This protein binds this small molecule.
Small molecule (SMILES): O=Cc1ccc(-n2ccnc2-c2ccccc2Br)cc1Br

Sequence of chain 1.B:
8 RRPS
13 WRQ

Sequence of chain 1.A:
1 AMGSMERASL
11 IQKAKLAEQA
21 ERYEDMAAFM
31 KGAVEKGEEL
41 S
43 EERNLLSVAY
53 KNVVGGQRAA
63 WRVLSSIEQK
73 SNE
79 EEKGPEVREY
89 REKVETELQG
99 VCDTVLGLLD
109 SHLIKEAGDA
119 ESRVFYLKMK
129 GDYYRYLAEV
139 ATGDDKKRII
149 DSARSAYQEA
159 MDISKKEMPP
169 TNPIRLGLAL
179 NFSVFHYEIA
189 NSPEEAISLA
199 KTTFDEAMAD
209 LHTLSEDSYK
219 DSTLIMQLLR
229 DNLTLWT

Binding-site contacts:
Ligand atom C03 contacts residue ILE172 of chain 1.A at 3.6 Å (hydrophobic).
Ligand atom C09 contacts residue TRP13 of chain 1.B at 3.5 Å (hydrophobic).
Ligand atom C08 contacts residue TRP13 of chain 1.B at 3.4 Å (hydrophobic).
Ligand atom C16 contacts residue CSO42 of chain 1.A at 3.7 Å.
Ligand atom C15 contacts residue ASN46 of chain 1.A at 4.1 Å.
Ligand atom C21 contacts residue TRP13 of chain 1.B at 4.0 Å (hydrophobic).
Ligand atom C13 contacts residue CSO42 of chain 1.A at 4.0 Å.
Ligand atom N10 contacts residue PRO171 of chain 1.A at 4.0 Å.
Ligand atom C08 contacts residue ASN46 of chain 1.A at 3.8 Å.
Ligand atom C04 contacts residue PRO171 of chain 1.A at 3.5 Å (hydrophobic).
Ligand atom C16 contacts residue PHE123 of chain 1.A at 3.6 Å (hydrophobic).
Ligand atom C20 contacts residue PRO171 of chain 1.A at 4.0 Å (hydrophobic).
Ligand atom C04 contacts residue GLY175 of chain 1.A at 4.0 Å.
Ligand atom BR2 contacts residue ASN46 of chain 1.A at 3.4 Å.
Ligand atom C17 contacts residue PHE123 of chain 1.A at 3.7 Å (hydrophobic).
Ligand atom C17 contacts residue ILE172 of chain 1.A at 4.1 Å (hydrophobic).
Ligand atom C13 contacts residue ASN46 of chain 1.A at 3.9 Å.
Ligand atom BR1 contacts residue PHE123 of chain 1.A at 3.5 Å.
Ligand atom C15 contacts residue CSO42 of chain 1.A at 3.4 Å.
Ligand atom C02 contacts residue ILE172 of chain 1.A at 3.7 Å (hydrophobic).
Ligand atom C05 contacts residue PRO171 of chain 1.A at 3.5 Å (hydrophobic).
Ligand atom N10 contacts residue TRP13 of chain 1.B at 4.0 Å.
Ligand atom C21 contacts residue PRO171 of chain 1.A at 3.9 Å (hydrophobic).
Ligand atom C04 contacts residue ILE172 of chain 1.A at 3.9 Å (hydrophobic).
Ligand atom C05 contacts residue ILE223 of chain 1.A at 3.9 Å (hydrophobic).
Ligand atom BR1 contacts residue TRP13 of chain 1.B at 3.9 Å.
Ligand atom C15 contacts residue PHE123 of chain 1.A at 4.2 Å (hydrophobic).
Ligand atom C03 contacts residue LYS126 of chain 1.A at 2.6 Å.
Ligand atom BR1 contacts residue ASN46 of chain 1.A at 3.8 Å.
Ligand atom C06 contacts residue LYS126 of chain 1.A at 3.8 Å.
Ligand atom C05 contacts residue TRP13 of chain 1.B at 3.2 Å (hydrophobic).
Ligand atom BR2 contacts residue CSO42 of chain 1.A at 3.9 Å.
Ligand atom C04 contacts residue LYS126 of chain 1.A at 3.0 Å.
Ligand atom C06 contacts residue ILE172 of chain 1.A at 3.9 Å (hydrophobic).
Ligand atom C02 contacts residue LYS126 of chain 1.A at 1.4 Å.
Ligand atom C02 contacts residue TRP13 of chain 1.B at 3.8 Å (hydrophobic).
Ligand atom BR1 contacts residue SER49 of chain 1.A at 3.4 Å.
Ligand atom C03 contacts residue TRP13 of chain 1.B at 3.5 Å (hydrophobic).
Ligand atom C06 contacts residue TRP13 of chain 1.B at 3.7 Å (hydrophobic).
Ligand atom C04 contacts residue TRP13 of chain 1.B at 3.3 Å (hydrophobic).